This small molecule binds to this protein.
Small molecule (SMILES): N[C@H](COCc1ccccc1)c1csc(NC(=O)Nc2ccc(F)c(Cl)c2)n1

Binding-site contacts:
Ligand atom CAI contacts residue LEU104 of chain 1.A at 3.7 Å (hydrophobic).
Ligand atom SAT contacts residue ASP168 of chain 1.A at 3.5 Å (salt-bridge).
Ligand atom CLAD contacts residue ILE166 of chain 1.A at 3.7 Å.
Ligand atom NAR contacts residue ASP168 of chain 1.A at 3.2 Å (salt-bridge).
Ligand atom CAJ contacts residue LEU74 of chain 1.A at 3.3 Å (hydrophobic).
Ligand atom CAG contacts residue LEU104 of chain 1.A at 3.3 Å (hydrophobic).
Ligand atom CAF contacts residue LEU75 of chain 1.A at 3.9 Å (hydrophobic).
Ligand atom CAW contacts residue ASP168 of chain 1.A at 3.8 Å.
Ligand atom CAV contacts residue THR106 of chain 1.A at 3.8 Å.
Ligand atom CAG contacts residue THR106 of chain 1.A at 3.6 Å.
Ligand atom CAK contacts residue ASP168 of chain 1.A at 3.5 Å.
Ligand atom CAI contacts residue ALA51 of chain 1.A at 3.6 Å (hydrophobic).
Ligand atom CAF contacts residue ILE84 of chain 1.A at 3.9 Å (hydrophobic).
Ligand atom CAM contacts residue ILE84 of chain 1.A at 3.6 Å (hydrophobic).
Ligand atom CAM contacts residue ASP168 of chain 1.A at 3.5 Å.
Ligand atom NAR contacts residue GLU71 of chain 1.A at 3.5 Å (salt-bridge).
Ligand atom CAU contacts residue ASP168 of chain 1.A at 2.9 Å.
Ligand atom SAT contacts residue PHE169 of chain 1.A at 4.0 Å.
Ligand atom NAA contacts residue PHE169 of chain 1.A at 3.5 Å.
Ligand atom CAE contacts residue THR106 of chain 1.A at 3.8 Å.
Ligand atom NAQ contacts residue GLU71 of chain 1.A at 3.3 Å (salt-bridge).
Ligand atom CBB contacts residue LYS53 of chain 1.A at 3.7 Å.
Ligand atom CAL contacts residue PHE169 of chain 1.A at 3.7 Å (hydrophobic).
Ligand atom CBA contacts residue ASP168 of chain 1.A at 3.4 Å.
Ligand atom CAU contacts residue GLU71 of chain 1.A at 3.9 Å.
Ligand atom OAB contacts residue LEU167 of chain 1.A at 3.5 Å.
Ligand atom NAP contacts residue LYS53 of chain 1.A at 3.8 Å.
Ligand atom CAO contacts residue VAL38 of chain 1.A at 3.6 Å (hydrophobic).
Ligand atom CAJ contacts residue ASP168 of chain 1.A at 3.7 Å.
Ligand atom CAX contacts residue ASP168 of chain 1.A at 3.5 Å.
Ligand atom CLAD contacts residue VAL83 of chain 1.A at 3.6 Å.
Ligand atom CAI contacts residue LYS53 of chain 1.A at 3.6 Å.
Ligand atom OAB contacts residue ASP168 of chain 1.A at 2.5 Å (salt-bridge).
Ligand atom CAG contacts residue VAL105 of chain 1.A at 3.8 Å (hydrophobic).
Ligand atom NAQ contacts residue ASP168 of chain 1.A at 3.6 Å (salt-bridge).
Ligand atom CAK contacts residue LEU74 of chain 1.A at 3.7 Å (hydrophobic).
Ligand atom CAY contacts residue ASP168 of chain 1.A at 3.8 Å.
Ligand atom CAV contacts residue LYS53 of chain 1.A at 3.9 Å.
Ligand atom CAI contacts residue THR106 of chain 1.A at 3.5 Å.
Ligand atom CAE contacts residue LEU104 of chain 1.A at 3.6 Å (hydrophobic).

Sequence of chain 1.A:
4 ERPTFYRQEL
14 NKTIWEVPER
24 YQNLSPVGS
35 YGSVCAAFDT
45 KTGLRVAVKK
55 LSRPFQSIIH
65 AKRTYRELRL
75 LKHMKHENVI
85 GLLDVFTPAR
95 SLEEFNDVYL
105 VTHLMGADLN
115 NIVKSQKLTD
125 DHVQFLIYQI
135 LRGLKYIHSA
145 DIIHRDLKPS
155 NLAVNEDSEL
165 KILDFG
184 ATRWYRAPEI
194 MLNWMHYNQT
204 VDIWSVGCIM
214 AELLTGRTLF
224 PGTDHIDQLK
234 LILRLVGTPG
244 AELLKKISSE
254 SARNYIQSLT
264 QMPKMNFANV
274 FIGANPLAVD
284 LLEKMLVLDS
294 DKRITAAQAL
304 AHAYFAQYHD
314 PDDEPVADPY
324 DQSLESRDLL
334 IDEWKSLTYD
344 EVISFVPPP